Binding-site contacts:
Ligand atom O15 contacts residue TRP521 of chain 1.A at 4.3 Å.
Ligand atom C20 contacts residue THR660 of chain 1.B at 4.1 Å.
Ligand atom C16 contacts residue TRP521 of chain 1.A at 4.4 Å (hydrophobic).
Ligand atom C4 contacts residue ALA560 of chain 1.A at 4.3 Å (hydrophobic).
Ligand atom C5 contacts residue ASN561 of chain 1.A at 3.3 Å.
Ligand atom C11 contacts residue THR660 of chain 1.B at 3.9 Å.
Ligand atom C18 contacts residue TRP521 of chain 1.A at 3.5 Å (hydrophobic).
Ligand atom C13 contacts residue LEU664 of chain 1.B at 4.3 Å (hydrophobic).
Ligand atom C1 contacts residue ILE579 of chain 1.A at 4.1 Å (hydrophobic).
Ligand atom C9 contacts residue LEU557 of chain 1.A at 3.8 Å (hydrophobic).
Ligand atom C6 contacts residue ALA560 of chain 1.A at 3.6 Å (hydrophobic).
Ligand atom C3 contacts residue PHE522 of chain 1.A at 3.5 Å (hydrophobic).
Ligand atom O21 contacts residue ALA560 of chain 1.A at 3.5 Å.
Ligand atom C1 contacts residue ALA560 of chain 1.A at 4.0 Å (hydrophobic).
Ligand atom C10 contacts residue ALA556 of chain 1.A at 4.3 Å (hydrophobic).
Ligand atom C1 contacts residue PHE597 of chain 1.B at 3.8 Å (hydrophobic).
Ligand atom C5 contacts residue ALA560 of chain 1.A at 3.7 Å (hydrophobic).
Ligand atom C19 contacts residue LEU664 of chain 1.B at 4.2 Å (hydrophobic).
Ligand atom C8 contacts residue LEU557 of chain 1.A at 4.0 Å (hydrophobic).
Ligand atom C10 contacts residue PHE601 of chain 1.B at 4.4 Å (hydrophobic).
Ligand atom C4 contacts residue TRP521 of chain 1.A at 4.2 Å (hydrophobic).
Ligand atom C3 contacts residue TRP521 of chain 1.A at 4.4 Å (hydrophobic).
Ligand atom C19 contacts residue POV1 of chain 1.E at 3.5 Å.
Ligand atom C2 contacts residue LEU563 of chain 1.A at 3.9 Å (hydrophobic).
Ligand atom C6 contacts residue ASN561 of chain 1.A at 3.5 Å.
Ligand atom C2 contacts residue ILE579 of chain 1.A at 3.4 Å (hydrophobic).
Ligand atom C10 contacts residue LEU557 of chain 1.A at 4.0 Å (hydrophobic).
Ligand atom O21 contacts residue ASN561 of chain 1.A at 2.8 Å (h-bond).
Ligand atom C19 contacts residue ILE583 of chain 1.A at 4.3 Å (hydrophobic).
Ligand atom C1 contacts residue LEU563 of chain 1.A at 3.9 Å (hydrophobic).
Ligand atom C20 contacts residue PHE601 of chain 1.B at 3.4 Å (hydrophobic).
Ligand atom C3 contacts residue ALA560 of chain 1.A at 4.3 Å (hydrophobic).
Ligand atom C17 contacts residue TRP521 of chain 1.A at 3.9 Å (hydrophobic).
Ligand atom C9 contacts residue ALA560 of chain 1.A at 3.9 Å (hydrophobic).
Ligand atom C20 contacts residue ALA556 of chain 1.A at 3.4 Å (hydrophobic).
Ligand atom C10 contacts residue THR660 of chain 1.B at 4.2 Å.
Ligand atom O21 contacts residue LEU557 of chain 1.A at 3.6 Å.
Ligand atom C7 contacts residue ALA560 of chain 1.A at 4.2 Å (hydrophobic).
Ligand atom C20 contacts residue LEU557 of chain 1.A at 3.8 Å (hydrophobic).
Ligand atom C9 contacts residue ALA556 of chain 1.A at 4.3 Å (hydrophobic).

This protein binds this small molecule.
Small molecule (SMILES): CCCc1cc(O)c2c(c1)OC(C)(C)[C@@H]1CCC(C)=C[C@@H]21

Sequence of chain 1.B:
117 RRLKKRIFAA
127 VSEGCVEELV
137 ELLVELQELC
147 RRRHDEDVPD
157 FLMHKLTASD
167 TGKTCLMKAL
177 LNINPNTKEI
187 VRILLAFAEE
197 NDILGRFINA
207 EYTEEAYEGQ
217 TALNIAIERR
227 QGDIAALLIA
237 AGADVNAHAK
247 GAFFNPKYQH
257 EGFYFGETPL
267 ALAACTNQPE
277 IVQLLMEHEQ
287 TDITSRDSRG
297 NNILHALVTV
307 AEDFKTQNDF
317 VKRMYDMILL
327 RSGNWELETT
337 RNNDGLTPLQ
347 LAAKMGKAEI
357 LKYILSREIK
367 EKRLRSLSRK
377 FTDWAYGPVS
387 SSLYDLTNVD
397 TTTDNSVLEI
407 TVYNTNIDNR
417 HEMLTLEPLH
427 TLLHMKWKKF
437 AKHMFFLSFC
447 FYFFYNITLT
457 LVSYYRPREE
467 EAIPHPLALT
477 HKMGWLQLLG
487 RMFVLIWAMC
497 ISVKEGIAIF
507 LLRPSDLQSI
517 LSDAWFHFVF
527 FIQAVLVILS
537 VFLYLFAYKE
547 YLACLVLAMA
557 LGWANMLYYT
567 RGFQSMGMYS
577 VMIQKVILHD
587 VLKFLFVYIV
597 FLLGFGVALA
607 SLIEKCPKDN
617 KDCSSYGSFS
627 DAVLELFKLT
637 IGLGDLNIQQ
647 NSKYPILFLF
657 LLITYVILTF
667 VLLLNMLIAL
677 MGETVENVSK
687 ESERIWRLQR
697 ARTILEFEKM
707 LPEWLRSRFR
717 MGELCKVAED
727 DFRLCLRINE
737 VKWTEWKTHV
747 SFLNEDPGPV

Sequence of chain 1.A:
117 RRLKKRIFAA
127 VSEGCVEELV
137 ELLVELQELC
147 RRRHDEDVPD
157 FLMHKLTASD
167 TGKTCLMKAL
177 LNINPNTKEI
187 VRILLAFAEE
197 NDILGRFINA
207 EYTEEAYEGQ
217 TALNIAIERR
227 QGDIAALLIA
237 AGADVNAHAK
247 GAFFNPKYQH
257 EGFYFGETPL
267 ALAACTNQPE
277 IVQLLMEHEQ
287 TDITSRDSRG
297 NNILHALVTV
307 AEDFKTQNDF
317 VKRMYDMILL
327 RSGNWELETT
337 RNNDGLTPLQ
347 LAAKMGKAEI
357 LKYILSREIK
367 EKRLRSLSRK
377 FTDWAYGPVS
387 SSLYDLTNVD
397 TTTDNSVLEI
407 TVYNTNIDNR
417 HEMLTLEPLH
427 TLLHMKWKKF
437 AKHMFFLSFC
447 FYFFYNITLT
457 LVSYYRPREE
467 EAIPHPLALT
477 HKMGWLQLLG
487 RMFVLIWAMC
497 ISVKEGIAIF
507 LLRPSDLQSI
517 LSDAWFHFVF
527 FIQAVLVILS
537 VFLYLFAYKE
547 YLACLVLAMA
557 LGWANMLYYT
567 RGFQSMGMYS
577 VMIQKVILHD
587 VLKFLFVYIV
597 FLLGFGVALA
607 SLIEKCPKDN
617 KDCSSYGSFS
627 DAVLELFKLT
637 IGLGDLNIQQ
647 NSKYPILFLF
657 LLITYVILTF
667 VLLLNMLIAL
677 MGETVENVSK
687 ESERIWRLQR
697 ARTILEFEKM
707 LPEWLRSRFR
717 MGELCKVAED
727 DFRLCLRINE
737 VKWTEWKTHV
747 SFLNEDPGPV